A small-molecule ligand and the protein it binds are described below.
Small molecule (SMILES): CC(=O)N[C@H]1[C@H](O[C@H]2[C@H](O)[C@@H](NC(C)=O)CO[C@@H]2CO)O[C@H](CO)[C@@H](O)[C@@H]1O

Sequence of chain 6.E:
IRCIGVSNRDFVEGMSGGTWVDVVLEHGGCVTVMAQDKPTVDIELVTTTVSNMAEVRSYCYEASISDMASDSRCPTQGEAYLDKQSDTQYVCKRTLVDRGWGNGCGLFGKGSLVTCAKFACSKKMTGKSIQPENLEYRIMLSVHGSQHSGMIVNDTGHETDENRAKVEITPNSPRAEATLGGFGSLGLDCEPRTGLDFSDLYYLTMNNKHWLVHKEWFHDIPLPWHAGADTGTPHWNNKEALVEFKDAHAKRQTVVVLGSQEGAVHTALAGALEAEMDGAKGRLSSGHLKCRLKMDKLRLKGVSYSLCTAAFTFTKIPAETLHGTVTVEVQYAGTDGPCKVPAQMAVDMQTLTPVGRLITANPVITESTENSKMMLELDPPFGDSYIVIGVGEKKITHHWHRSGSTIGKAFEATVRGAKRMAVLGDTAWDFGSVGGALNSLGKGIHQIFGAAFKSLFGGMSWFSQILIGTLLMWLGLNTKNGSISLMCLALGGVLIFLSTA

Binding-site contacts:
Ligand atom N2 contacts residue ASN154 of chain 6.E at 1.4 Å (h-bond).
Ligand atom C8 contacts residue GLY150 of chain 6.E at 3.5 Å.
Ligand atom O7 contacts residue MET151 of chain 6.E at 3.6 Å.
Ligand atom C3 contacts residue ASN154 of chain 6.E at 3.6 Å.
Ligand atom C8 contacts residue ASN154 of chain 6.E at 2.4 Å.
Ligand atom C2 contacts residue ASN154 of chain 6.E at 2.6 Å.
Ligand atom C8 contacts residue VAL153 of chain 6.E at 4.3 Å (hydrophobic).
Ligand atom C6 contacts residue THR156 of chain 6.E at 4.4 Å.
Ligand atom C5 contacts residue THR156 of chain 6.E at 3.8 Å.
Ligand atom C7 contacts residue ASN154 of chain 6.E at 2.0 Å.
Ligand atom O3 contacts residue ASN154 of chain 6.E at 4.1 Å.
Ligand atom O7 contacts residue GLY150 of chain 6.E at 3.7 Å.
Ligand atom C7 contacts residue GLY150 of chain 6.E at 3.9 Å.
Ligand atom O5 contacts residue THR156 of chain 6.E at 3.2 Å (h-bond).
Ligand atom C1 contacts residue THR156 of chain 6.E at 3.4 Å.
Ligand atom C1 contacts residue ASN154 of chain 6.E at 2.9 Å.
Ligand atom O6 contacts residue THR156 of chain 6.E at 3.5 Å (h-bond).
Ligand atom O5 contacts residue ASN154 of chain 6.E at 4.2 Å.
Ligand atom O7 contacts residue ASN154 of chain 6.E at 3.2 Å (h-bond).
Ligand atom C7 contacts residue MET151 of chain 6.E at 4.3 Å (hydrophobic).